Sequence of chain 1.A:
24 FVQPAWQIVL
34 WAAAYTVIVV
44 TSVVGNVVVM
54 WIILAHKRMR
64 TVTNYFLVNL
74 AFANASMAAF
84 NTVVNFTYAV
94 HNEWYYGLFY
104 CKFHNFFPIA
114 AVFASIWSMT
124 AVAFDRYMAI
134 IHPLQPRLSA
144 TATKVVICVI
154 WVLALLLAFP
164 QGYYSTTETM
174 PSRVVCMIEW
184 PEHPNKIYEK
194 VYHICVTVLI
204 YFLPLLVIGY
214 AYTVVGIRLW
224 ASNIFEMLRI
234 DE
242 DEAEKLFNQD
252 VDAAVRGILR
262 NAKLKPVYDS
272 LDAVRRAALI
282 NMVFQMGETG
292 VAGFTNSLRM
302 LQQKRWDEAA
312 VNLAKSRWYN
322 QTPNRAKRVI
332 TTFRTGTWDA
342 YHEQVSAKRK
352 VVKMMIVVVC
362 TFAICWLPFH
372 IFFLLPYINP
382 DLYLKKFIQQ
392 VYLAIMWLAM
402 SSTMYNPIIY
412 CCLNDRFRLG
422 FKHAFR

Binding-site contacts:
Ligand atom N30 contacts residue HIS196 of chain 1.A at 3.3 Å (h-bond).
Ligand atom F37 contacts residue VAL199 of chain 1.A at 3.3 Å.
Ligand atom F14 contacts residue ILE203 of chain 1.A at 3.5 Å.
Ligand atom C32 contacts residue GLN164 of chain 1.A at 3.7 Å.
Ligand atom F16 contacts residue PRO111 of chain 1.A at 3.5 Å.
Ligand atom O28 contacts residue TRP183 of chain 1.A at 2.8 Å (h-bond).
Ligand atom C36 contacts residue PHE370 of chain 1.A at 3.6 Å (hydrophobic).
Ligand atom F16 contacts residue ILE112 of chain 1.A at 3.3 Å.
Ligand atom F10 contacts residue PRO111 of chain 1.A at 3.6 Å.
Ligand atom C01 contacts residue ASN108 of chain 1.A at 3.3 Å.
Ligand atom C34 contacts residue HIS196 of chain 1.A at 3.7 Å.
Ligand atom F15 contacts residue TRP367 of chain 1.A at 3.2 Å.
Ligand atom O28 contacts residue GLU192 of chain 1.A at 3.3 Å (salt-bridge).
Ligand atom F11 contacts residue ASN88 of chain 1.A at 3.4 Å.
Ligand atom C06 contacts residue TRP367 of chain 1.A at 3.7 Å (hydrophobic).
Ligand atom C07 contacts residue PRO111 of chain 1.A at 3.6 Å (hydrophobic).
Ligand atom C01 contacts residue GLN164 of chain 1.A at 3.3 Å.
Ligand atom N29 contacts residue GLN164 of chain 1.A at 2.8 Å (h-bond).
Ligand atom N26 contacts residue GLN164 of chain 1.A at 3.6 Å.
Ligand atom F14 contacts residue PHE370 of chain 1.A at 3.6 Å.
Ligand atom F15 contacts residue VAL115 of chain 1.A at 3.4 Å.
Ligand atom C06 contacts residue PHE370 of chain 1.A at 3.4 Å (hydrophobic).
Ligand atom N30 contacts residue GLN164 of chain 1.A at 3.0 Å (h-bond).
Ligand atom F12 contacts residue TRP367 of chain 1.A at 3.1 Å.
Ligand atom F11 contacts residue PHE370 of chain 1.A at 3.6 Å.
Ligand atom F15 contacts residue ILE203 of chain 1.A at 3.6 Å.
Ligand atom C07 contacts residue PHE370 of chain 1.A at 3.5 Å (hydrophobic).
Ligand atom O28 contacts residue ILE181 of chain 1.A at 3.5 Å.
Ligand atom C06 contacts residue PRO111 of chain 1.A at 3.6 Å (hydrophobic).
Ligand atom F37 contacts residue THR200 of chain 1.A at 3.5 Å.
Ligand atom C35 contacts residue HIS196 of chain 1.A at 3.5 Å.
Ligand atom C27 contacts residue GLN164 of chain 1.A at 3.2 Å.
Ligand atom F16 contacts residue ILE203 of chain 1.A at 3.5 Å.
Ligand atom N20 contacts residue GLN164 of chain 1.A at 3.6 Å.
Ligand atom C25 contacts residue GLN164 of chain 1.A at 3.6 Å.
Ligand atom C02 contacts residue GLN164 of chain 1.A at 3.7 Å.
Ligand atom C33 contacts residue HIS196 of chain 1.A at 3.7 Å.
Ligand atom C35 contacts residue PHE370 of chain 1.A at 3.6 Å (hydrophobic).
Ligand atom O17 contacts residue GLN164 of chain 1.A at 2.9 Å (h-bond).
Ligand atom C22 contacts residue GLN164 of chain 1.A at 3.7 Å.

A small-molecule ligand and the protein it binds are described below.
Small molecule (SMILES): C[C@@H](O[C@H]1OCCN(Cc2nc(=O)[nH][nH]2)[C@H]1c1ccc(F)cc1)c1cc(C(F)(F)F)cc(C(F)(F)F)c1